The small molecule below binds the protein below.
Small molecule (SMILES): C[C@H](CC(=O)O)c1n[nH]c2nc(N)[nH]c(=O)c2c1=O

Binding-site contacts:
Ligand atom C10 contacts residue ASN140 of chain 3.A at 3.4 Å.
Ligand atom N1 contacts residue ASP121 of chain 3.A at 3.4 Å (salt-bridge).
Ligand atom O1 contacts residue ARG274 of chain 3.A at 3.4 Å (salt-bridge).
Ligand atom N2 contacts residue ARG274 of chain 3.A at 3.5 Å (salt-bridge).
Ligand atom C7 contacts residue ILE142 of chain 3.A at 3.5 Å (hydrophobic).
Ligand atom C10 contacts residue MET165 of chain 3.A at 4.0 Å (hydrophobic).
Ligand atom O3 contacts residue LYS240 of chain 3.A at 3.0 Å (salt-bridge).
Ligand atom C5 contacts residue MET165 of chain 3.A at 3.7 Å (hydrophobic).
Ligand atom N5 contacts residue ILE142 of chain 3.A at 3.5 Å.
Ligand atom N3 contacts residue ASP204 of chain 3.A at 3.2 Å (salt-bridge).
Ligand atom C7 contacts residue ARG274 of chain 3.A at 3.6 Å.
Ligand atom C8 contacts residue ARG274 of chain 3.A at 4.0 Å.
Ligand atom C6 contacts residue PHE209 of chain 3.A at 4.0 Å (hydrophobic).
Ligand atom O4 contacts residue PHE209 of chain 3.A at 3.4 Å.
Ligand atom C2 contacts residue PHE209 of chain 3.A at 3.6 Å (hydrophobic).
Ligand atom O3 contacts residue GLY236 of chain 3.A at 3.2 Å (h-bond).
Ligand atom N5 contacts residue ASN140 of chain 3.A at 3.2 Å (h-bond).
Ligand atom C3 contacts residue ARG274 of chain 3.A at 3.5 Å.
Ligand atom N3 contacts residue ASN140 of chain 3.A at 2.5 Å (h-bond).
Ligand atom N2 contacts residue ILE142 of chain 3.A at 3.4 Å.
Ligand atom O3 contacts residue PHE209 of chain 3.A at 3.6 Å.
Ligand atom C9 contacts residue ARG274 of chain 3.A at 3.6 Å.
Ligand atom O4 contacts residue LYS240 of chain 3.A at 2.9 Å (salt-bridge).
Ligand atom N4 contacts residue ARG274 of chain 3.A at 4.0 Å.
Ligand atom C6 contacts residue ARG274 of chain 3.A at 3.6 Å.
Ligand atom O2 contacts residue ARG274 of chain 3.A at 2.7 Å (salt-bridge).
Ligand atom N1 contacts residue ARG274 of chain 3.A at 3.6 Å (salt-bridge).
Ligand atom N2 contacts residue ASP121 of chain 3.A at 3.0 Å (salt-bridge).
Ligand atom C5 contacts residue ASP204 of chain 3.A at 4.1 Å.
Ligand atom N4 contacts residue MET165 of chain 3.A at 3.6 Å (h-bond).
Ligand atom C9 contacts residue PHE209 of chain 3.A at 3.5 Å (hydrophobic).
Ligand atom N5 contacts residue ARG274 of chain 3.A at 3.9 Å.
Ligand atom C10 contacts residue ASP204 of chain 3.A at 3.5 Å.
Ligand atom O4 contacts residue ARG274 of chain 3.A at 4.0 Å.
Ligand atom C5 contacts residue PHE209 of chain 3.A at 4.0 Å (hydrophobic).
Ligand atom C5 contacts residue ARG274 of chain 3.A at 4.1 Å.
Ligand atom N4 contacts residue ASP204 of chain 3.A at 2.9 Å (salt-bridge).
Ligand atom C10 contacts residue ARG274 of chain 3.A at 4.0 Å.
Ligand atom C8 contacts residue PHE209 of chain 3.A at 3.9 Å (hydrophobic).
Ligand atom N3 contacts residue ILE163 of chain 3.A at 3.7 Å.

Sequence of chain 3.A:
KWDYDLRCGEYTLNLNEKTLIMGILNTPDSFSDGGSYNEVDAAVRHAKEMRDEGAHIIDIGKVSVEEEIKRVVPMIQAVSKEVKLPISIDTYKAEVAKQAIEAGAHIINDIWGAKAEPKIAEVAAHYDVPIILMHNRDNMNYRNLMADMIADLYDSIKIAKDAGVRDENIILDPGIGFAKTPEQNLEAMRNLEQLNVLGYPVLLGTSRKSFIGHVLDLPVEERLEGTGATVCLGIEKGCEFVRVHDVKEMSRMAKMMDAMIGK